Sequence of chain 5.E:
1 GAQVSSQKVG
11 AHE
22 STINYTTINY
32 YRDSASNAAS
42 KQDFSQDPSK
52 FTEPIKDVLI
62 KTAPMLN

Sequence of chain 6.A:
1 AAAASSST

The small molecule below binds the protein below.
Small molecule (SMILES): CCNC(=O)[C@H](C)NC(=O)[C@H](C)NC(=O)[C@H](C)N.C[C@@H](O)[C@@H](C=O)NC(=O)[C@H](CO)NC(=O)[C@H](CO)NC(=O)[C@@H](N)CO

Binding-site contacts:
Ligand atom O contacts residue SER5 of chain 5.E at 3.8 Å.
Ligand atom O contacts residue VAL4 of chain 5.E at 2.9 Å (h-bond).
Ligand atom CB contacts residue GLN3 of chain 5.E at 4.4 Å.
Ligand atom N contacts residue SER5 of chain 5.E at 4.5 Å.
Ligand atom C contacts residue GLN3 of chain 5.E at 3.7 Å.
Ligand atom O contacts residue ALA2 of chain 5.E at 3.5 Å (h-bond).
Ligand atom OG1 contacts residue GLN3 of chain 5.E at 3.5 Å (h-bond).
Ligand atom O contacts residue SER6 of chain 5.E at 3.7 Å.
Ligand atom CB contacts residue VAL4 of chain 5.E at 3.9 Å (hydrophobic).
Ligand atom OG contacts residue VAL4 of chain 5.E at 4.1 Å.
Ligand atom CB contacts residue ALA1 of chain 6.A at 4.3 Å (hydrophobic).
Ligand atom CA contacts residue VAL4 of chain 5.E at 3.8 Å (hydrophobic).
Ligand atom N contacts residue GLN3 of chain 5.E at 4.3 Å.
Ligand atom OG contacts residue ALA2 of chain 5.E at 4.3 Å.
Ligand atom N contacts residue VAL4 of chain 5.E at 2.8 Å (h-bond).
Ligand atom C contacts residue VAL4 of chain 5.E at 4.1 Å (hydrophobic).
Ligand atom CA contacts residue GLY1 of chain 5.E at 4.0 Å.
Ligand atom N contacts residue ALA2 of chain 5.E at 3.2 Å (h-bond).
Ligand atom N contacts residue GLN3 of chain 5.E at 4.2 Å.
Ligand atom O contacts residue GLN3 of chain 5.E at 3.2 Å (h-bond).
Ligand atom C contacts residue SER5 of chain 5.E at 4.3 Å.
Ligand atom CB contacts residue GLY1 of chain 5.E at 3.6 Å.
Ligand atom N contacts residue ALA2 of chain 6.A at 3.8 Å.
Ligand atom CB contacts residue SER5 of chain 5.E at 4.2 Å.
Ligand atom CA contacts residue ALA2 of chain 5.E at 3.2 Å (hydrophobic).
Ligand atom N contacts residue VAL4 of chain 5.E at 4.4 Å.
Ligand atom OG contacts residue GLN3 of chain 5.E at 3.3 Å (h-bond).
Ligand atom N contacts residue ALA1 of chain 6.A at 3.9 Å.
Ligand atom CA contacts residue VAL4 of chain 5.E at 3.3 Å (hydrophobic).
Ligand atom C contacts residue ALA2 of chain 5.E at 3.5 Å (hydrophobic).
Ligand atom CA contacts residue GLN3 of chain 5.E at 4.2 Å.
Ligand atom O contacts residue VAL4 of chain 5.E at 4.4 Å.
Ligand atom OG1 contacts residue GLN43 of chain 5.E at 4.0 Å.
Ligand atom CB contacts residue ALA2 of chain 5.E at 3.9 Å (hydrophobic).
Ligand atom OG1 contacts residue SER5 of chain 5.E at 3.0 Å (h-bond).
Ligand atom OG1 contacts residue VAL4 of chain 5.E at 3.4 Å (h-bond).
Ligand atom CB contacts residue VAL4 of chain 5.E at 4.2 Å (hydrophobic).
Ligand atom C contacts residue VAL4 of chain 5.E at 3.5 Å (hydrophobic).